This small molecule binds to this protein.
Small molecule (SMILES): CC(=O)N[C@@H]1[C@@H](O)[C@H](O)[C@@H](CO)O[C@H]1O

Sequence of chain 1.A:
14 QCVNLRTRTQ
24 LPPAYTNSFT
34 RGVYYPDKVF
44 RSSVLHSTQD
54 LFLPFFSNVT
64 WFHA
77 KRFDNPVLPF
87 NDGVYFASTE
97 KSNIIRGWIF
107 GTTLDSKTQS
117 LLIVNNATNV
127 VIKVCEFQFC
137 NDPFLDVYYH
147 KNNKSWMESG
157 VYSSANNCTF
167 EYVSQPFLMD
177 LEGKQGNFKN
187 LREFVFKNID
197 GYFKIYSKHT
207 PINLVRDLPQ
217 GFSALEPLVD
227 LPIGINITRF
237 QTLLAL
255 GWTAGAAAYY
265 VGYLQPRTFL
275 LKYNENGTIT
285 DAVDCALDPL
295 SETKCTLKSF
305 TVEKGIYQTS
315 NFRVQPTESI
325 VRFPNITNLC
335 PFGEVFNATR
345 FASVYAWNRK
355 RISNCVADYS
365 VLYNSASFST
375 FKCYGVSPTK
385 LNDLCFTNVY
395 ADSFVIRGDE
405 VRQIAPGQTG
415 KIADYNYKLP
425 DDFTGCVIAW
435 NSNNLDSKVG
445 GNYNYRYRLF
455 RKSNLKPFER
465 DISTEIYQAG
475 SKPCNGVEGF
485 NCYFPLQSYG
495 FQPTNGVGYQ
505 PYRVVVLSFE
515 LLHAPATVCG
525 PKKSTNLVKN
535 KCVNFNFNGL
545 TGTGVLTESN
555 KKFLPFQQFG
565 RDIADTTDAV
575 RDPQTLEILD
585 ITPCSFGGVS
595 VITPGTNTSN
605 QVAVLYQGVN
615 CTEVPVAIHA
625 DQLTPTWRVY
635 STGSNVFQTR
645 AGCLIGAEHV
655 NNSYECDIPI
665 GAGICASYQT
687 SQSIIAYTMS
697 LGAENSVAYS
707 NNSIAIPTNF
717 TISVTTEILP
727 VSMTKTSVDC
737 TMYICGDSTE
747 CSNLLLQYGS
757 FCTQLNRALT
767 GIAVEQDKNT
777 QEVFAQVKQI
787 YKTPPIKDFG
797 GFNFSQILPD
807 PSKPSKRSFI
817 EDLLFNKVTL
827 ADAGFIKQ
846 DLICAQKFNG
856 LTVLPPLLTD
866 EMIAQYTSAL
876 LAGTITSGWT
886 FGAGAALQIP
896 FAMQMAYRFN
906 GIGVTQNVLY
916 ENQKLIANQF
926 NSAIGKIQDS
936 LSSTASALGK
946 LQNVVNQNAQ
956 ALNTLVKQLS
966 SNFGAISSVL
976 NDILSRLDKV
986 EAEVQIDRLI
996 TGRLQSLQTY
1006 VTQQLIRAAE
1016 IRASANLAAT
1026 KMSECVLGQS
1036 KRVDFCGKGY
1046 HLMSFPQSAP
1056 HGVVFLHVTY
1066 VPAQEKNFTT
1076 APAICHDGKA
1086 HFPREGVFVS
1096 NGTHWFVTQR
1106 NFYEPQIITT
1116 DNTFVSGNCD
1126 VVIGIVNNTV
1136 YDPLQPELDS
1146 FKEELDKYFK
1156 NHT

Binding-site contacts:
Ligand atom C7 contacts residue ASN61 of chain 1.A at 3.2 Å.
Ligand atom O7 contacts residue ASN61 of chain 1.A at 2.9 Å (h-bond).
Ligand atom O6 contacts residue TYR28 of chain 1.A at 4.2 Å.
Ligand atom C4 contacts residue ASN61 of chain 1.A at 4.2 Å.
Ligand atom O5 contacts residue ASN61 of chain 1.A at 2.3 Å (h-bond).
Ligand atom N2 contacts residue ASN61 of chain 1.A at 3.0 Å (h-bond).
Ligand atom O5 contacts residue TYR28 of chain 1.A at 4.2 Å.
Ligand atom C5 contacts residue ASN61 of chain 1.A at 3.7 Å.
Ligand atom C2 contacts residue ASN61 of chain 1.A at 2.5 Å.
Ligand atom C3 contacts residue ASN61 of chain 1.A at 3.8 Å.
Ligand atom C1 contacts residue ASN61 of chain 1.A at 1.4 Å.